Binding-site contacts:
Ligand atom C2 contacts residue ARG173 of chain 1.B at 3.9 Å.
Ligand atom C10 contacts residue GLN158 of chain 1.B at 3.9 Å.
Ligand atom C11 contacts residue ASP154 of chain 1.B at 4.1 Å.
Ligand atom N3 contacts residue ARG173 of chain 1.B at 3.7 Å.
Ligand atom C7 contacts residue ARG157 of chain 1.B at 4.3 Å.
Ligand atom S1 contacts residue LYS161 of chain 1.B at 3.4 Å (salt-bridge).
Ligand atom C8 contacts residue ARG157 of chain 1.B at 3.9 Å.
Ligand atom C11 contacts residue GLN158 of chain 1.B at 3.4 Å.
Ligand atom C7 contacts residue ILE174 of chain 1.B at 4.5 Å (hydrophobic).
Ligand atom C11 contacts residue ARG157 of chain 1.B at 4.1 Å.
Ligand atom C10 contacts residue ARG157 of chain 1.B at 3.6 Å.
Ligand atom C2 contacts residue LYS161 of chain 1.B at 4.0 Å.
Ligand atom N3 contacts residue ILE174 of chain 1.B at 3.0 Å (h-bond).
Ligand atom C5 contacts residue ILE174 of chain 1.B at 3.9 Å (hydrophobic).
Ligand atom C10 contacts residue ASP154 of chain 1.B at 3.5 Å.
Ligand atom C2 contacts residue ILE174 of chain 1.B at 3.4 Å (hydrophobic).
Ligand atom O6 contacts residue ILE174 of chain 1.B at 3.9 Å.
Ligand atom C9 contacts residue ASP154 of chain 1.B at 3.5 Å.
Ligand atom N4 contacts residue ILE174 of chain 1.B at 3.6 Å.
Ligand atom S1 contacts residue ARG173 of chain 1.B at 3.4 Å.
Ligand atom O6 contacts residue LYS161 of chain 1.B at 3.6 Å.
Ligand atom C12 contacts residue ARG157 of chain 1.B at 4.4 Å.
Ligand atom S1 contacts residue LEU172 of chain 1.B at 3.5 Å (h-bond).
Ligand atom C9 contacts residue ARG157 of chain 1.B at 3.5 Å.
Ligand atom S1 contacts residue VAL171 of chain 1.B at 3.3 Å (h-bond).
Ligand atom C12 contacts residue GLN158 of chain 1.B at 3.9 Å.
Ligand atom S1 contacts residue ILE174 of chain 1.B at 3.8 Å.
Ligand atom C12 contacts residue LYS161 of chain 1.B at 4.3 Å.

Sequence of chain 1.B:
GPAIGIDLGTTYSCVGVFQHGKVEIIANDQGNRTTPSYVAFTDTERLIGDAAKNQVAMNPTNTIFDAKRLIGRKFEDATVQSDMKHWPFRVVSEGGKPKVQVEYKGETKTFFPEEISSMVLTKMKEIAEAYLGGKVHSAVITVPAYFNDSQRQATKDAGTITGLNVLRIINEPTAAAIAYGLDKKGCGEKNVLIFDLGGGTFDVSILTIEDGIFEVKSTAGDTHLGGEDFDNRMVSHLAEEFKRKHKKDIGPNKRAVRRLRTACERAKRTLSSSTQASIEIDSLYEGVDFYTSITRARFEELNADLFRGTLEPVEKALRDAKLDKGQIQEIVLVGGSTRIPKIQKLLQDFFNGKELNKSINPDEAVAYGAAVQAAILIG

A protein and the small-molecule ligand that binds it are described below.
Small molecule (SMILES): Sc1nnc(-c2ccccc2)o1